Binding-site contacts:
Ligand atom C8 contacts residue THR30 of chain 1.C at 3.9 Å.
Ligand atom C5 contacts residue ASN28 of chain 1.C at 3.0 Å.
Ligand atom C1 contacts residue ASN28 of chain 1.C at 1.4 Å.
Ligand atom C2 contacts residue ASN28 of chain 1.C at 2.7 Å.
Ligand atom N2 contacts residue THR311 of chain 1.C at 4.0 Å.
Ligand atom C8 contacts residue LEU52 of chain 1.D at 4.0 Å (hydrophobic).
Ligand atom O5 contacts residue ASN28 of chain 1.C at 2.3 Å (h-bond).
Ligand atom N2 contacts residue ASN28 of chain 1.C at 3.1 Å (h-bond).
Ligand atom C8 contacts residue THR311 of chain 1.C at 3.8 Å.
Ligand atom C6 contacts residue ASN28 of chain 1.C at 4.2 Å.
Ligand atom C7 contacts residue ASN28 of chain 1.C at 4.4 Å.
Ligand atom C4 contacts residue ASN28 of chain 1.C at 3.9 Å.
Ligand atom C3 contacts residue ASN28 of chain 1.C at 3.6 Å.
Ligand atom O6 contacts residue ASN28 of chain 1.C at 4.1 Å.

Sequence of chain 1.D:
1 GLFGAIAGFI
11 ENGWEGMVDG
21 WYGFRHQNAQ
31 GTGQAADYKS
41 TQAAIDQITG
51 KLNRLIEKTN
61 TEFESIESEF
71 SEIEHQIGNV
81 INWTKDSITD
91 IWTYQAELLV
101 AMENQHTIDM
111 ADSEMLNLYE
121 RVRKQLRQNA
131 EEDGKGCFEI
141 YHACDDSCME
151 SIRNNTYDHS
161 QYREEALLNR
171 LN

The protein below binds the small molecule below.
Small molecule (SMILES): CC(=O)N[C@@H]1[C@@H](O)[C@H](O)[C@@H](CO)O[C@H]1O

Sequence of chain 1.C:
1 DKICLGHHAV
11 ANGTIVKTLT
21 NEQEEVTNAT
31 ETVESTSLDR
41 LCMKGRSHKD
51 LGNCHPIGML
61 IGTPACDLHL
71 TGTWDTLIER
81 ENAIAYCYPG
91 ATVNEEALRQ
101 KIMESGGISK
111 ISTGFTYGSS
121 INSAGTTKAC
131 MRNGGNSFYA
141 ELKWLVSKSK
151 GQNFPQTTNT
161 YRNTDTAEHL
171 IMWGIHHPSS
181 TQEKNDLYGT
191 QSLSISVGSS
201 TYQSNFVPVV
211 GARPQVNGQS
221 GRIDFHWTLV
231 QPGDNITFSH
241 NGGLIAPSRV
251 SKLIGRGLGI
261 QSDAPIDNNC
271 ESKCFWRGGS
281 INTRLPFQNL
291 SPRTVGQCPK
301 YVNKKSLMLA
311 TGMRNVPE